Sequence of chain 2.B:
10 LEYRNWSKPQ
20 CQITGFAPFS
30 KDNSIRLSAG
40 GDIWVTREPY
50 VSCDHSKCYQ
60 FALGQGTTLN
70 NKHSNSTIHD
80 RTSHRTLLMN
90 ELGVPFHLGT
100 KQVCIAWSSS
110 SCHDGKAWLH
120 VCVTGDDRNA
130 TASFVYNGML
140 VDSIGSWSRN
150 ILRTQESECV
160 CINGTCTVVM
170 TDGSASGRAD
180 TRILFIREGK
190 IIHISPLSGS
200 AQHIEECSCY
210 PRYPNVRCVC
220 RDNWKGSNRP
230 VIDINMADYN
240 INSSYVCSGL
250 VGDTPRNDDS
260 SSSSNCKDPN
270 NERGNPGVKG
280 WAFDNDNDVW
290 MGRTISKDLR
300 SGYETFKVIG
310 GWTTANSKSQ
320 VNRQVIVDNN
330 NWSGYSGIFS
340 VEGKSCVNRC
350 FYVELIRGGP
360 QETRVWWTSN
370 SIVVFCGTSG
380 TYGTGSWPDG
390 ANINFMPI

This small molecule binds to this protein.
Small molecule (SMILES): CC(=O)N[C@H]1[C@H](O[C@H]2[C@H](O)[C@@H](NC(C)=O)CO[C@@H]2CO)O[C@H](CO)[C@@H](O[C@@H]2O[C@H](CO[C@H]3O[C@H](CO)[C@@H](O)[C@H](O)[C@@H]3O)[C@@H](O)[C@H](O[C@H]3O[C@H](CO)[C@@H](O)[C@H](O)[C@@H]3O[C@H]3O[C@H](CO)[C@@H](O)[C@H](O)[C@@H]3O)[C@@H]2O)[C@@H]1O

Binding-site contacts:
Ligand atom O6 contacts residue GLY382 of chain 2.B at 2.8 Å (h-bond).
Ligand atom C2 contacts residue ASN128 of chain 1.C at 2.3 Å.
Ligand atom O2 contacts residue ARG322 of chain 2.B at 3.2 Å.
Ligand atom O5 contacts residue THR383 of chain 2.B at 3.4 Å.
Ligand atom O3 contacts residue GLN319 of chain 2.B at 3.5 Å (h-bond).
Ligand atom C3 contacts residue GLN319 of chain 2.B at 3.4 Å.
Ligand atom C5 contacts residue ASN128 of chain 1.C at 3.6 Å.
Ligand atom O4 contacts residue GLN319 of chain 2.B at 3.9 Å.
Ligand atom N2 contacts residue ASN128 of chain 1.C at 2.7 Å (h-bond).
Ligand atom O5 contacts residue VAL320 of chain 2.B at 3.7 Å.
Ligand atom C6 contacts residue GLY382 of chain 2.B at 3.5 Å.
Ligand atom C3 contacts residue ASN128 of chain 1.C at 3.7 Å.
Ligand atom O6 contacts residue GLN319 of chain 2.B at 3.5 Å (h-bond).
Ligand atom C6 contacts residue GLN319 of chain 2.B at 3.6 Å.
Ligand atom O5 contacts residue GLY382 of chain 2.B at 3.3 Å.
Ligand atom O3 contacts residue GLN319 of chain 2.B at 3.3 Å (h-bond).
Ligand atom O4 contacts residue ARG322 of chain 2.B at 3.2 Å (salt-bridge).
Ligand atom C2 contacts residue ARG322 of chain 2.B at 3.8 Å.
Ligand atom C8 contacts residue ASN321 of chain 2.B at 3.8 Å.
Ligand atom O4 contacts residue ARG322 of chain 2.B at 3.3 Å (salt-bridge).
Ligand atom C7 contacts residue ASN128 of chain 1.C at 3.5 Å.
Ligand atom O6 contacts residue SER318 of chain 2.B at 3.3 Å (h-bond).
Ligand atom O6 contacts residue TYR381 of chain 2.B at 3.6 Å.
Ligand atom O6 contacts residue THR383 of chain 2.B at 3.6 Å.
Ligand atom O2 contacts residue VAL320 of chain 2.B at 3.6 Å.
Ligand atom O4 contacts residue ASN321 of chain 2.B at 3.5 Å (h-bond).
Ligand atom C6 contacts residue ARG322 of chain 2.B at 3.9 Å.
Ligand atom C8 contacts residue TYR381 of chain 2.B at 3.9 Å (hydrophobic).
Ligand atom N2 contacts residue ASN321 of chain 2.B at 3.9 Å.
Ligand atom O2 contacts residue GLN319 of chain 2.B at 2.6 Å (h-bond).
Ligand atom C1 contacts residue ASN128 of chain 1.C at 1.4 Å.
Ligand atom C3 contacts residue ASN321 of chain 2.B at 3.6 Å.
Ligand atom O3 contacts residue ASN321 of chain 2.B at 2.8 Å (h-bond).
Ligand atom O5 contacts residue ASN128 of chain 1.C at 2.4 Å (h-bond).
Ligand atom C2 contacts residue GLN319 of chain 2.B at 3.7 Å.
Ligand atom O3 contacts residue VAL320 of chain 2.B at 3.9 Å.
Ligand atom C6 contacts residue TYR381 of chain 2.B at 3.5 Å (hydrophobic).
Ligand atom C4 contacts residue GLN319 of chain 2.B at 3.4 Å.
Ligand atom O5 contacts residue ASN321 of chain 2.B at 3.9 Å.
Ligand atom O3 contacts residue ASP258 of chain 2.B at 3.8 Å.

Sequence of chain 1.C:
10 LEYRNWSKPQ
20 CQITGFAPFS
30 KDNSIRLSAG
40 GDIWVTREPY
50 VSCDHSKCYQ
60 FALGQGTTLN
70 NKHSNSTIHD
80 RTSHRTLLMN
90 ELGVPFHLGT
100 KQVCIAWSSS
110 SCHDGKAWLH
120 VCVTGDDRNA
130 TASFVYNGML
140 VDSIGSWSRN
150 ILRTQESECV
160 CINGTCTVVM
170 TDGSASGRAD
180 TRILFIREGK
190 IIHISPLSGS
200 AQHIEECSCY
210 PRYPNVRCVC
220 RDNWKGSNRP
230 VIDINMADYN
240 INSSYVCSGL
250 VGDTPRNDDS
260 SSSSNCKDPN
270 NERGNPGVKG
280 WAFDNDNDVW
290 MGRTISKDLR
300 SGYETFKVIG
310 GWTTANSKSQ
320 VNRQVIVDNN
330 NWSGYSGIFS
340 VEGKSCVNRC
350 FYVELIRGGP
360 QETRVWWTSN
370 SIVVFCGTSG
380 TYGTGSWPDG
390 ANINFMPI